Binding-site contacts:
Ligand atom C2 contacts residue ASN25 of chain 1.B at 2.3 Å.
Ligand atom N2 contacts residue ASN25 of chain 1.B at 2.8 Å (h-bond).
Ligand atom C8 contacts residue GLU22 of chain 1.B at 4.2 Å.
Ligand atom C8 contacts residue GLU24 of chain 1.B at 3.7 Å.
Ligand atom O7 contacts residue ASN25 of chain 1.B at 3.6 Å.
Ligand atom C8 contacts residue HIS21 of chain 1.B at 3.8 Å.
Ligand atom C5 contacts residue ASN25 of chain 1.B at 3.7 Å.
Ligand atom C4 contacts residue ASN25 of chain 1.B at 4.0 Å.
Ligand atom C1 contacts residue ASN25 of chain 1.B at 1.4 Å.
Ligand atom C3 contacts residue ASN25 of chain 1.B at 3.7 Å.
Ligand atom O5 contacts residue ASN25 of chain 1.B at 2.4 Å (h-bond).
Ligand atom C7 contacts residue GLU24 of chain 1.B at 3.9 Å.
Ligand atom C1 contacts residue GLU24 of chain 1.B at 4.3 Å.
Ligand atom N2 contacts residue GLU24 of chain 1.B at 3.1 Å (salt-bridge).
Ligand atom C2 contacts residue GLU24 of chain 1.B at 4.1 Å.
Ligand atom C7 contacts residue ASN25 of chain 1.B at 3.5 Å.
Ligand atom C3 contacts residue GLU24 of chain 1.B at 4.4 Å.

Sequence of chain 1.B:
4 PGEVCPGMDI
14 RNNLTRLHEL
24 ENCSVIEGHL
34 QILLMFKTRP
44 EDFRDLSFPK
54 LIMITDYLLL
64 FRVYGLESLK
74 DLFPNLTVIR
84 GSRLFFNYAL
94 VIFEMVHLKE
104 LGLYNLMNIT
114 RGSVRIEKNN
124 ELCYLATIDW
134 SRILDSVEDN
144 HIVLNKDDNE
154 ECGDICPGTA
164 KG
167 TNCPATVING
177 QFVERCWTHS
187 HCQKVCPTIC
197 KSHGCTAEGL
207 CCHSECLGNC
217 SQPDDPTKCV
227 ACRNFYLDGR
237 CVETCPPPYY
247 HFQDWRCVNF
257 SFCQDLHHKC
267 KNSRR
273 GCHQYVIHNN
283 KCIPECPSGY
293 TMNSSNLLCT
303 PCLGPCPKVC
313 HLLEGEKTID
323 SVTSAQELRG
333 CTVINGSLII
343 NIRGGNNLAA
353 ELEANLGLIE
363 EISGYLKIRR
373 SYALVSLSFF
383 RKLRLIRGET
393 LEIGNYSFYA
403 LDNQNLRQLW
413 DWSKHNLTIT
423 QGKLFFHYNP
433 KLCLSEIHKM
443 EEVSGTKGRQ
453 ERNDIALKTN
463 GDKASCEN

A protein and the small-molecule ligand that binds it are described below.
Small molecule (SMILES): CC(=O)N[C@@H]1[C@@H](O)[C@H](O)[C@@H](CO)O[C@H]1O